Sequence of chain 1.D:
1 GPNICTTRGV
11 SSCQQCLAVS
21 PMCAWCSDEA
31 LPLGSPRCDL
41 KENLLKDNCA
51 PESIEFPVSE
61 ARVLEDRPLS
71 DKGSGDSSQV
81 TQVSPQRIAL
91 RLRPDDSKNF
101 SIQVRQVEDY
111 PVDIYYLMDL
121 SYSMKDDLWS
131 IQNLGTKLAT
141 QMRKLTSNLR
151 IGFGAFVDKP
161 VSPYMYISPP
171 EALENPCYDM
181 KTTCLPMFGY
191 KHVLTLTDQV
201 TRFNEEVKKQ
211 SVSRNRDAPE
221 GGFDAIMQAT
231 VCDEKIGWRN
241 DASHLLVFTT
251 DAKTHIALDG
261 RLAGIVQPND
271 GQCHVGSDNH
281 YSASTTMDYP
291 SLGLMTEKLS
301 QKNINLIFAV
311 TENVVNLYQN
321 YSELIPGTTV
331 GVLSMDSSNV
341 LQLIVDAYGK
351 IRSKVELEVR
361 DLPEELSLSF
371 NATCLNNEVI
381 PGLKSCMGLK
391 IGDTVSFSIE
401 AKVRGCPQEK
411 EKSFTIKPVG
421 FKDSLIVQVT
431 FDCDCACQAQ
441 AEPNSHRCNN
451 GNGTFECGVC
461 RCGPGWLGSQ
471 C

The small molecule below binds the protein below.
Small molecule (SMILES): CC(=O)N[C@@H]1[C@@H](O)[C@H](O)[C@@H](CO)O[C@H]1O

Binding-site contacts:
Ligand atom O6 contacts residue ASN99 of chain 1.D at 4.5 Å.
Ligand atom O7 contacts residue SER101 of chain 1.D at 3.4 Å (h-bond).
Ligand atom C7 contacts residue ASN99 of chain 1.D at 4.0 Å.
Ligand atom C8 contacts residue PHE100 of chain 1.D at 4.2 Å (hydrophobic).
Ligand atom C1 contacts residue ASN99 of chain 1.D at 1.4 Å.
Ligand atom C2 contacts residue ASN99 of chain 1.D at 2.5 Å.
Ligand atom N2 contacts residue LYS98 of chain 1.D at 3.8 Å.
Ligand atom C1 contacts residue LYS98 of chain 1.D at 4.5 Å.
Ligand atom O5 contacts residue ASN99 of chain 1.D at 2.2 Å (h-bond).
Ligand atom C8 contacts residue LYS98 of chain 1.D at 4.0 Å.
Ligand atom N2 contacts residue ASN99 of chain 1.D at 3.0 Å (h-bond).
Ligand atom C7 contacts residue LYS98 of chain 1.D at 4.4 Å.
Ligand atom C7 contacts residue PHE100 of chain 1.D at 4.3 Å (hydrophobic).
Ligand atom C3 contacts residue ASN99 of chain 1.D at 3.8 Å.
Ligand atom C4 contacts residue ASN99 of chain 1.D at 4.1 Å.
Ligand atom C7 contacts residue SER101 of chain 1.D at 4.4 Å.
Ligand atom C8 contacts residue ASN99 of chain 1.D at 4.1 Å.
Ligand atom O7 contacts residue ASN99 of chain 1.D at 4.4 Å.
Ligand atom C5 contacts residue ASN99 of chain 1.D at 3.6 Å.